The small molecule below binds the protein below.
Small molecule (SMILES): CC(=O)N[C@@H]1[C@@H](O)[C@H](O)[C@@H](CO)O[C@H]1O

Binding-site contacts:
Ligand atom C4 contacts residue GLN332 of chain 1.G at 4.2 Å.
Ligand atom O5 contacts residue GLN332 of chain 1.G at 4.3 Å.
Ligand atom O5 contacts residue SER357 of chain 1.G at 3.6 Å.
Ligand atom C5 contacts residue ASN355 of chain 1.G at 3.7 Å.
Ligand atom C4 contacts residue ASN355 of chain 1.G at 4.2 Å.
Ligand atom C6 contacts residue SER357 of chain 1.G at 4.2 Å.
Ligand atom O7 contacts residue TRP387 of chain 1.G at 3.8 Å.
Ligand atom C6 contacts residue NAG1 of chain 1.IB at 4.4 Å.
Ligand atom C2 contacts residue ASN355 of chain 1.G at 2.5 Å.
Ligand atom C1 contacts residue ASN355 of chain 1.G at 1.4 Å.
Ligand atom C8 contacts residue LEU338 of chain 1.G at 4.0 Å (hydrophobic).
Ligand atom C3 contacts residue ASN355 of chain 1.G at 3.8 Å.
Ligand atom O4 contacts residue GLN332 of chain 1.G at 4.1 Å.
Ligand atom C1 contacts residue GLN332 of chain 1.G at 4.2 Å.
Ligand atom O5 contacts residue ASN355 of chain 1.G at 2.4 Å (h-bond).
Ligand atom C3 contacts residue GLN332 of chain 1.G at 4.0 Å.
Ligand atom C5 contacts residue GLN332 of chain 1.G at 3.7 Å.
Ligand atom O7 contacts residue ASN355 of chain 1.G at 3.7 Å.
Ligand atom N2 contacts residue ASN355 of chain 1.G at 2.9 Å (h-bond).
Ligand atom C5 contacts residue SER357 of chain 1.G at 3.9 Å.
Ligand atom C7 contacts residue ASN355 of chain 1.G at 3.5 Å.
Ligand atom C8 contacts residue THR341 of chain 1.G at 3.4 Å.
Ligand atom C8 contacts residue THR342 of chain 1.G at 3.6 Å.
Ligand atom C1 contacts residue SER357 of chain 1.G at 3.9 Å.
Ligand atom O6 contacts residue NAG1 of chain 1.IB at 3.8 Å.

Sequence of chain 1.G:
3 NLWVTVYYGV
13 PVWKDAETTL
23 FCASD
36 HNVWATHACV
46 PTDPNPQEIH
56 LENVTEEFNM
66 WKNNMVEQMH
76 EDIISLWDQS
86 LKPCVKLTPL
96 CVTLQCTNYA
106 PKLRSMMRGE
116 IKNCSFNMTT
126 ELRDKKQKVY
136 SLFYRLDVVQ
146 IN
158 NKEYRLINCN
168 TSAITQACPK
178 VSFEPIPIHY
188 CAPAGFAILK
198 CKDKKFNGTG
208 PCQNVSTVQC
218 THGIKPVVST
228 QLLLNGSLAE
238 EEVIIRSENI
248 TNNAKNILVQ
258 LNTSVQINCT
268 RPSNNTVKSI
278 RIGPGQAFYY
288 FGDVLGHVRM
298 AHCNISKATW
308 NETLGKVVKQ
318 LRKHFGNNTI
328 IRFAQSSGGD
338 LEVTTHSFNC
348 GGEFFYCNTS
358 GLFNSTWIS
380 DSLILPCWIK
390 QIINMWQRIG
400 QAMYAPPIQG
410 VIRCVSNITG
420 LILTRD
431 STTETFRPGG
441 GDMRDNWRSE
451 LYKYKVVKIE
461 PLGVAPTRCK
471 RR